Binding-site contacts:
Ligand atom O6 contacts residue ASN46 of chain 2.B at 3.7 Å.
Ligand atom O6 contacts residue GLU28 of chain 2.B at 4.4 Å.
Ligand atom C6 contacts residue SER48 of chain 2.B at 4.3 Å.
Ligand atom C1 contacts residue ASN46 of chain 2.B at 1.5 Å.
Ligand atom O5 contacts residue ASN41 of chain 2.B at 3.8 Å.
Ligand atom C1 contacts residue ASN41 of chain 2.B at 4.1 Å.
Ligand atom C5 contacts residue ASN46 of chain 2.B at 3.1 Å.
Ligand atom C3 contacts residue ASN46 of chain 2.B at 3.4 Å.
Ligand atom C7 contacts residue ASN46 of chain 2.B at 3.4 Å.
Ligand atom C4 contacts residue ASN46 of chain 2.B at 3.9 Å.
Ligand atom O6 contacts residue ASN41 of chain 2.B at 4.1 Å.
Ligand atom C6 contacts residue SER47 of chain 2.B at 3.6 Å.
Ligand atom C6 contacts residue ASN46 of chain 2.B at 3.9 Å.
Ligand atom O7 contacts residue ASN46 of chain 2.B at 3.9 Å.
Ligand atom C8 contacts residue ASN46 of chain 2.B at 4.4 Å.
Ligand atom O5 contacts residue ASN46 of chain 2.B at 2.4 Å (h-bond).
Ligand atom O6 contacts residue SER47 of chain 2.B at 3.0 Å (h-bond).
Ligand atom N2 contacts residue ASN46 of chain 2.B at 2.8 Å (h-bond).
Ligand atom C5 contacts residue SER47 of chain 2.B at 4.2 Å.
Ligand atom C2 contacts residue ASN46 of chain 2.B at 2.5 Å.
Ligand atom O6 contacts residue SER48 of chain 2.B at 4.1 Å.
Ligand atom O6 contacts residue LEU39 of chain 2.B at 4.1 Å.

The protein below binds the small molecule below.
Small molecule (SMILES): CC(=O)N[C@@H]1[C@@H](O)[C@H](O)[C@@H](CO)O[C@H]1O

Sequence of chain 2.B:
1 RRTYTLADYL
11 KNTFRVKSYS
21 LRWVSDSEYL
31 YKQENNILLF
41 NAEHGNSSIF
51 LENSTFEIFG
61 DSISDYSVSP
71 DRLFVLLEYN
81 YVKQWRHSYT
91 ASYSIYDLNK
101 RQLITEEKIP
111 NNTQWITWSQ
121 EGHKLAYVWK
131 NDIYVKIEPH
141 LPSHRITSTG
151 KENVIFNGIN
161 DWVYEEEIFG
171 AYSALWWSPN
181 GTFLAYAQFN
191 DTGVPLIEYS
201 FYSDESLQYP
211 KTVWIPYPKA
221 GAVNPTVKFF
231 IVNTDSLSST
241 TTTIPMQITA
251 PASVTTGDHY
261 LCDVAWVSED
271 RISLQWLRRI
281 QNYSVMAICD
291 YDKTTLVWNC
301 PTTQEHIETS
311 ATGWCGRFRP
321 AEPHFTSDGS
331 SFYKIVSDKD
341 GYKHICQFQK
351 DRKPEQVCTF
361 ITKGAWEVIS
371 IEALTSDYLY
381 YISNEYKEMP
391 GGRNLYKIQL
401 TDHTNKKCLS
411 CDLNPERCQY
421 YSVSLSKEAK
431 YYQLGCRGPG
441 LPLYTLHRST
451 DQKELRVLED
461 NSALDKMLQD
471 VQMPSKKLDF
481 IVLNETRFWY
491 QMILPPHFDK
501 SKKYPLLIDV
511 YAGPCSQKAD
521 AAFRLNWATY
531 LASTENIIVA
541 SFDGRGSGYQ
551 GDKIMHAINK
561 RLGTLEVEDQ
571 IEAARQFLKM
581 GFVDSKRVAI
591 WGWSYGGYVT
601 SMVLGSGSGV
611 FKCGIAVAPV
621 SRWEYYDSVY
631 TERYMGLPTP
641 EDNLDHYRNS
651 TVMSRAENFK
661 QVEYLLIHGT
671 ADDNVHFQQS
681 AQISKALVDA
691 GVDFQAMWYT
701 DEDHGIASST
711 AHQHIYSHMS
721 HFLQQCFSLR